This protein binds this small molecule.
Small molecule (SMILES): O=C(O)C1=C[C@@H](OP(=O)(O)O)[C@@H](O)[C@H](O)C1

Binding-site contacts:
Ligand atom O2 contacts residue LYS353 of chain 1.A at 2.8 Å (salt-bridge).
Ligand atom C1 contacts residue ARG200 of chain 1.A at 3.8 Å.
Ligand atom C6 contacts residue ARG200 of chain 1.A at 3.7 Å.
Ligand atom O6 contacts residue ALA174 of chain 1.A at 3.0 Å (h-bond).
Ligand atom O1 contacts residue GLN175 of chain 1.A at 3.4 Å (h-bond).
Ligand atom O7 contacts residue ALA172 of chain 1.A at 3.8 Å.
Ligand atom C6 contacts residue THR101 of chain 1.A at 3.2 Å.
Ligand atom C5 contacts residue ASP326 of chain 1.A at 3.6 Å.
Ligand atom O4 contacts residue ALA174 of chain 1.A at 3.7 Å.
Ligand atom C2 contacts residue GLN175 of chain 1.A at 3.8 Å.
Ligand atom O3 contacts residue GPJ1 of chain 1.C at 2.9 Å (h-bond).
Ligand atom O2 contacts residue ASP326 of chain 1.A at 2.7 Å (salt-bridge).
Ligand atom P1 contacts residue LYS353 of chain 1.A at 3.5 Å.
Ligand atom P1 contacts residue SER173 of chain 1.A at 3.7 Å.
Ligand atom C6 contacts residue SER29 of chain 1.A at 3.5 Å.
Ligand atom O8 contacts residue SER173 of chain 1.A at 3.7 Å.
Ligand atom C5 contacts residue GPJ1 of chain 1.C at 3.6 Å.
Ligand atom C3 contacts residue LYS353 of chain 1.A at 3.9 Å.
Ligand atom O6 contacts residue GLN175 of chain 1.A at 2.8 Å (h-bond).
Ligand atom O5 contacts residue ARG200 of chain 1.A at 3.8 Å.
Ligand atom O4 contacts residue GLN175 of chain 1.A at 3.6 Å.
Ligand atom O5 contacts residue SER29 of chain 1.A at 2.6 Å (h-bond).
Ligand atom C7 contacts residue ARG200 of chain 1.A at 3.6 Å.
Ligand atom C7 contacts residue ARG33 of chain 1.A at 3.4 Å.
Ligand atom O7 contacts residue LYS353 of chain 1.A at 3.3 Å (salt-bridge).
Ligand atom O3 contacts residue LYS28 of chain 1.A at 3.4 Å (salt-bridge).
Ligand atom C5 contacts residue GLN175 of chain 1.A at 3.9 Å.
Ligand atom O4 contacts residue ARG33 of chain 1.A at 2.8 Å (salt-bridge).
Ligand atom C4 contacts residue ASP326 of chain 1.A at 3.2 Å.
Ligand atom O1 contacts residue LYS353 of chain 1.A at 3.1 Å (salt-bridge).
Ligand atom C5 contacts residue THR101 of chain 1.A at 3.6 Å.
Ligand atom C1 contacts residue THR101 of chain 1.A at 3.8 Å.
Ligand atom O2 contacts residue GPJ1 of chain 1.C at 3.8 Å.
Ligand atom O3 contacts residue ASP326 of chain 1.A at 2.8 Å (salt-bridge).
Ligand atom O5 contacts residue ARG33 of chain 1.A at 2.8 Å (salt-bridge).
Ligand atom C1 contacts residue SER29 of chain 1.A at 3.9 Å.
Ligand atom O5 contacts residue THR101 of chain 1.A at 3.6 Å.
Ligand atom O6 contacts residue SER173 of chain 1.A at 2.7 Å (h-bond).
Ligand atom O8 contacts residue LYS353 of chain 1.A at 3.3 Å (salt-bridge).
Ligand atom C7 contacts residue SER29 of chain 1.A at 3.5 Å.

Sequence of chain 1.A:
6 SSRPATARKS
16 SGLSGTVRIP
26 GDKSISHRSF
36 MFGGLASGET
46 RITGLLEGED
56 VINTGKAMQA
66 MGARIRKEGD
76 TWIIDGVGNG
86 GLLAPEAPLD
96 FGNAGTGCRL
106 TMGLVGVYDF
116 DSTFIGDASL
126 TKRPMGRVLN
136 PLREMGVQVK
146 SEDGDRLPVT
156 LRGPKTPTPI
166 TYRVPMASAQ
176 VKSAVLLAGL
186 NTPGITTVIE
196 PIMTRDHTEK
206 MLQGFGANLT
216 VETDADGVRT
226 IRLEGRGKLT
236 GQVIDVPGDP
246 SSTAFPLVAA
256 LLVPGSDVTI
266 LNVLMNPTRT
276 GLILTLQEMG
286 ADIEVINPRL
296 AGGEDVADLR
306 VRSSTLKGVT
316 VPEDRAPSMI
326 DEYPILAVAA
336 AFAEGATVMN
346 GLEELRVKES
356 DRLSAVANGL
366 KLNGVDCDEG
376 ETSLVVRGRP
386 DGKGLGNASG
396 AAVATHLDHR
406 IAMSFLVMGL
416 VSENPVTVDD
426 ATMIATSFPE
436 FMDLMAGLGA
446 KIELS